Sequence of chain 1.D:
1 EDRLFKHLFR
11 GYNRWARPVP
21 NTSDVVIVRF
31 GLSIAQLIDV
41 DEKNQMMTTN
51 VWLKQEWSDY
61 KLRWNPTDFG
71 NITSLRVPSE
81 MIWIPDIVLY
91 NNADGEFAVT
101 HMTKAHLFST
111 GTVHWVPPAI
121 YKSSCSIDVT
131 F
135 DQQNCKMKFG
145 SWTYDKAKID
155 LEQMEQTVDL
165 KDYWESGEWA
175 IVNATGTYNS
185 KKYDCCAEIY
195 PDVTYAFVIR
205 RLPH

Binding-site contacts:
Ligand atom N1 contacts residue TYR90 of chain 1.C at 3.3 Å (h-bond).
Ligand atom C1 contacts residue TRP146 of chain 1.C at 3.4 Å (hydrophobic).
Ligand atom C3 contacts residue TYR90 of chain 1.C at 3.1 Å (hydrophobic).
Ligand atom C9 contacts residue THR147 of chain 1.C at 3.8 Å.
Ligand atom CL contacts residue HIS114 of chain 1.D at 3.1 Å.
Ligand atom C1 contacts residue CYS190 of chain 1.C at 4.0 Å (hydrophobic).
Ligand atom C11 contacts residue TRP146 of chain 1.C at 3.4 Å (hydrophobic).
Ligand atom C10 contacts residue HIS114 of chain 1.D at 4.3 Å.
Ligand atom C6 contacts residue TRP146 of chain 1.C at 3.3 Å (hydrophobic).
Ligand atom CL contacts residue THR147 of chain 1.C at 3.6 Å.
Ligand atom C4 contacts residue TYR90 of chain 1.C at 3.4 Å (hydrophobic).
Ligand atom CL contacts residue HIS106 of chain 1.D at 3.5 Å.
Ligand atom C4 contacts residue TYR187 of chain 1.C at 4.0 Å (hydrophobic).
Ligand atom N1 contacts residue SER145 of chain 1.C at 4.2 Å.
Ligand atom C11 contacts residue VAL116 of chain 1.D at 3.3 Å (hydrophobic).
Ligand atom C10 contacts residue TRP146 of chain 1.C at 4.2 Å (hydrophobic).
Ligand atom C8 contacts residue TYR194 of chain 1.C at 3.3 Å (hydrophobic).
Ligand atom N1 contacts residue TRP146 of chain 1.C at 2.7 Å (h-bond).
Ligand atom C4 contacts residue TRP52 of chain 1.D at 4.1 Å (hydrophobic).
Ligand atom N2 contacts residue VAL116 of chain 1.D at 3.3 Å.
Ligand atom C2 contacts residue TRP146 of chain 1.C at 3.5 Å (hydrophobic).
Ligand atom C10 contacts residue THR147 of chain 1.C at 3.7 Å.
Ligand atom C8 contacts residue THR147 of chain 1.C at 4.2 Å.
Ligand atom C2 contacts residue TYR194 of chain 1.C at 3.2 Å (hydrophobic).
Ligand atom C5 contacts residue TRP52 of chain 1.D at 3.7 Å (hydrophobic).
Ligand atom C9 contacts residue TRP146 of chain 1.C at 3.9 Å (hydrophobic).
Ligand atom N2 contacts residue TRP146 of chain 1.C at 3.9 Å.
Ligand atom C9 contacts residue TYR194 of chain 1.C at 3.6 Å (hydrophobic).
Ligand atom C7 contacts residue CYS190 of chain 1.C at 4.2 Å (hydrophobic).
Ligand atom C5 contacts residue TYR90 of chain 1.C at 4.1 Å (hydrophobic).
Ligand atom CL contacts residue ALA105 of chain 1.D at 3.9 Å.
Ligand atom C5 contacts residue TRP146 of chain 1.C at 3.9 Å (hydrophobic).
Ligand atom C7 contacts residue TRP146 of chain 1.C at 3.1 Å (hydrophobic).
Ligand atom C8 contacts residue TRP146 of chain 1.C at 3.4 Å (hydrophobic).
Ligand atom CL contacts residue LYS104 of chain 1.D at 3.4 Å.
Ligand atom C8 contacts residue CYS190 of chain 1.C at 4.2 Å (hydrophobic).
Ligand atom N2 contacts residue THR147 of chain 1.C at 3.9 Å.
Ligand atom C10 contacts residue VAL116 of chain 1.D at 4.2 Å (hydrophobic).
Ligand atom C3 contacts residue TRP146 of chain 1.C at 3.6 Å (hydrophobic).
Ligand atom C3 contacts residue TYR194 of chain 1.C at 3.7 Å (hydrophobic).

Sequence of chain 1.C:
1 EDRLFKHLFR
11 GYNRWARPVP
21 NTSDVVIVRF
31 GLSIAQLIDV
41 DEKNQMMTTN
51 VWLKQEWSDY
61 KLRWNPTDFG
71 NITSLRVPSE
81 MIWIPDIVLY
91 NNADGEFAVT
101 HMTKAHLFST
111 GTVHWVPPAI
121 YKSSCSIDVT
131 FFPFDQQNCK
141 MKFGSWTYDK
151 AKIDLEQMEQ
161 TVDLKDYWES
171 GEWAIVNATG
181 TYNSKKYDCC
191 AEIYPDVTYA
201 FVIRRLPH

This small molecule binds to this protein.
Small molecule (SMILES): Clc1ccc([C@H]2C[C@@H]3CC[C@H]2N3)cn1